A small-molecule ligand and the protein it binds are described below.
Small molecule (SMILES): Cc1cc(N)nc2cc(-c3ccc(OCc4ccccn4)c(CN)c3)ccc12

Sequence of chain 1.B:
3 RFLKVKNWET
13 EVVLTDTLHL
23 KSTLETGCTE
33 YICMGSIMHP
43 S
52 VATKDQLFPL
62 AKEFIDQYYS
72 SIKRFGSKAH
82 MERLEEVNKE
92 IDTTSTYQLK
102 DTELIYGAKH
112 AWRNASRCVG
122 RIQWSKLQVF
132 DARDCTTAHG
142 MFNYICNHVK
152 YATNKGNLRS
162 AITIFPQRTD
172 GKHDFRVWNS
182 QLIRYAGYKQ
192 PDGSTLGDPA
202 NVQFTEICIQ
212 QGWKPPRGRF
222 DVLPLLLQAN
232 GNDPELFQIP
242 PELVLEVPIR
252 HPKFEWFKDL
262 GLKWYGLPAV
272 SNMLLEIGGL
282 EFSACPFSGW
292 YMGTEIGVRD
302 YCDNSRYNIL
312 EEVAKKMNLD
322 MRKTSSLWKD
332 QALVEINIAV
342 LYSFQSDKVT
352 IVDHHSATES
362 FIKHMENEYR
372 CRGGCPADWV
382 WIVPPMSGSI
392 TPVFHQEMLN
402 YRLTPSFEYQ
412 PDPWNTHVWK

Sequence of chain 1.A:
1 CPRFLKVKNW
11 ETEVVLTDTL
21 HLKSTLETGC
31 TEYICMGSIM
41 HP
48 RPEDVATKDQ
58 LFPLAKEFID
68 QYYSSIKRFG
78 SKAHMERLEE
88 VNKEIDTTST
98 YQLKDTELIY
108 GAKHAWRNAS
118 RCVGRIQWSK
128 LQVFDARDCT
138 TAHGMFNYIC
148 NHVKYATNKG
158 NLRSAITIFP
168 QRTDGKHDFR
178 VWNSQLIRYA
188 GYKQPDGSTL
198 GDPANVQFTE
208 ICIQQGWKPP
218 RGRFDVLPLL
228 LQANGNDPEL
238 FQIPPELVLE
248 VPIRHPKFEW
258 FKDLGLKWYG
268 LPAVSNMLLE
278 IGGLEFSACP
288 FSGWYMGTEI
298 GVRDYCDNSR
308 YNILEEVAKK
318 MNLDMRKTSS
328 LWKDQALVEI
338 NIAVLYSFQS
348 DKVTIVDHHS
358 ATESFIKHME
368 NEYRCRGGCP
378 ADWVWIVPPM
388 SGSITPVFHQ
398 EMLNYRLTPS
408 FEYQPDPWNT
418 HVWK

Binding-site contacts:
Ligand atom C12 contacts residue HEM1 of chain 1.I at 2.9 Å.
Ligand atom C14 contacts residue HEM1 of chain 1.I at 3.4 Å.
Ligand atom N02 contacts residue GLU296 of chain 1.B at 2.7 Å (salt-bridge).
Ligand atom C4A contacts residue HEM1 of chain 1.I at 3.1 Å.
Ligand atom O19 contacts residue HEM1 of chain 1.I at 3.8 Å.
Ligand atom N02 contacts residue PRO269 of chain 1.B at 3.8 Å.
Ligand atom C09 contacts residue HEM1 of chain 1.I at 3.3 Å.
Ligand atom C04 contacts residue HEM1 of chain 1.I at 3.7 Å.
Ligand atom C07 contacts residue VAL271 of chain 1.B at 3.2 Å (hydrophobic).
Ligand atom C03 contacts residue HEM1 of chain 1.I at 3.3 Å.
Ligand atom C4A contacts residue PHE288 of chain 1.B at 3.7 Å (hydrophobic).
Ligand atom C14 contacts residue TRP382 of chain 1.B at 3.7 Å (hydrophobic).
Ligand atom C02 contacts residue GLU296 of chain 1.B at 3.4 Å.
Ligand atom C16 contacts residue VAL271 of chain 1.B at 3.9 Å (hydrophobic).
Ligand atom C09 contacts residue GLU296 of chain 1.B at 3.6 Å.
Ligand atom C24 contacts residue HIS41 of chain 1.B at 3.5 Å.
Ligand atom C23 contacts residue MET40 of chain 1.B at 3.7 Å (hydrophobic).
Ligand atom C06 contacts residue PHE288 of chain 1.B at 3.6 Å (hydrophobic).
Ligand atom N01 contacts residue GLU296 of chain 1.B at 2.6 Å (salt-bridge).
Ligand atom N01 contacts residue HEM1 of chain 1.I at 3.9 Å.
Ligand atom N02 contacts residue TRP291 of chain 1.B at 2.7 Å (h-bond).
Ligand atom C08 contacts residue VAL271 of chain 1.B at 3.7 Å (hydrophobic).
Ligand atom C16 contacts residue HEM1 of chain 1.I at 3.5 Å.
Ligand atom C02 contacts residue TRP291 of chain 1.B at 3.8 Å (hydrophobic).
Ligand atom C06 contacts residue VAL271 of chain 1.B at 3.5 Å (hydrophobic).
Ligand atom O19 contacts residue TRP382 of chain 1.B at 3.7 Å.
Ligand atom C15 contacts residue HEM1 of chain 1.I at 3.0 Å.
Ligand atom C11 contacts residue HEM1 of chain 1.I at 3.8 Å.
Ligand atom C17 contacts residue HEM1 of chain 1.I at 3.0 Å.
Ligand atom N18 contacts residue ASN273 of chain 1.B at 3.1 Å (h-bond).
Ligand atom C07 contacts residue HEM1 of chain 1.I at 3.8 Å.
Ligand atom C13 contacts residue TRP382 of chain 1.B at 3.5 Å (hydrophobic).
Ligand atom C25 contacts residue TRP10 of chain 1.A at 3.5 Å (hydrophobic).
Ligand atom C02 contacts residue HEM1 of chain 1.I at 3.7 Å.
Ligand atom C10 contacts residue GLU296 of chain 1.B at 3.5 Å.
Ligand atom N02 contacts residue TYR292 of chain 1.B at 3.7 Å.
Ligand atom C17 contacts residue TYR410 of chain 1.B at 3.6 Å (hydrophobic).
Ligand atom C13 contacts residue HEM1 of chain 1.I at 3.2 Å.
Ligand atom N02 contacts residue HEM1 of chain 1.I at 3.6 Å.
Ligand atom C06 contacts residue HEM1 of chain 1.I at 3.6 Å.